Sequence of chain 1.A:
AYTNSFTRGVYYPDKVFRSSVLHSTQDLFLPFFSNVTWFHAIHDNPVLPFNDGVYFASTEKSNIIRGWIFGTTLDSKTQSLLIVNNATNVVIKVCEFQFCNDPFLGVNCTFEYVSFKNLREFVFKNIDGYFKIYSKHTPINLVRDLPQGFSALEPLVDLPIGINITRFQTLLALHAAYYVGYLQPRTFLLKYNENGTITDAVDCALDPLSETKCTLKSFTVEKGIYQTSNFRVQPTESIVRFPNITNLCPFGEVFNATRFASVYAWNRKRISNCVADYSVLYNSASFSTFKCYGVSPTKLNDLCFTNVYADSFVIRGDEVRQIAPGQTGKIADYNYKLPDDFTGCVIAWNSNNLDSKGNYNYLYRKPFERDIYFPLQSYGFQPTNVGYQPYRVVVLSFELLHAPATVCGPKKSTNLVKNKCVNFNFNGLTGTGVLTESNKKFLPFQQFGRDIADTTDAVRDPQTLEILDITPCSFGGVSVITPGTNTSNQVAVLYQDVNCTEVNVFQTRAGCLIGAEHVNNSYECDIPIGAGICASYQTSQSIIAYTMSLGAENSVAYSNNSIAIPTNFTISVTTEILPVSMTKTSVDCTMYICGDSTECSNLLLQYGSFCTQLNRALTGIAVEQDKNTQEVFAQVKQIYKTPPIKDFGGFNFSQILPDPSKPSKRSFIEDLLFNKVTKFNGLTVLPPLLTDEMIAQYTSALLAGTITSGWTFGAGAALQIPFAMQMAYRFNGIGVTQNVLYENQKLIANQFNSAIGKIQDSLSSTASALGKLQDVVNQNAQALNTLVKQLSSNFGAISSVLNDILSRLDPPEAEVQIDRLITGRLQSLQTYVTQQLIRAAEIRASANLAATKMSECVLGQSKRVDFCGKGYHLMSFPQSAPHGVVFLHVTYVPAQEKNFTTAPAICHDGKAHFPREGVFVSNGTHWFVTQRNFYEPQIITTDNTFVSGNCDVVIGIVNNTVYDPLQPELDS

Binding-site contacts:
Ligand atom C3 contacts residue ARG28 of chain 1.K at 4.0 Å.
Ligand atom C4 contacts residue ARG28 of chain 1.K at 3.5 Å.
Ligand atom C3 contacts residue ARG28 of chain 1.K at 3.9 Å.
Ligand atom C6 contacts residue ARG28 of chain 1.K at 3.8 Å.
Ligand atom C5 contacts residue ASN775 of chain 1.A at 3.8 Å.
Ligand atom O4 contacts residue ARG58 of chain 1.H at 3.4 Å (salt-bridge).
Ligand atom C1 contacts residue ASN775 of chain 1.A at 1.7 Å.
Ligand atom O2 contacts residue LEU75 of chain 1.K at 3.3 Å (h-bond).
Ligand atom C5 contacts residue SER777 of chain 1.A at 3.7 Å.
Ligand atom O4 contacts residue ARG28 of chain 1.K at 2.7 Å (salt-bridge).
Ligand atom C4 contacts residue THR56 of chain 1.H at 3.2 Å.
Ligand atom O4 contacts residue SER55 of chain 1.H at 2.6 Å (h-bond).
Ligand atom O3 contacts residue GLU76 of chain 1.K at 3.0 Å (salt-bridge).
Ligand atom C1 contacts residue SER777 of chain 1.A at 3.5 Å.
Ligand atom O6 contacts residue THR56 of chain 1.H at 2.4 Å (h-bond).
Ligand atom C2 contacts residue ASN775 of chain 1.A at 2.8 Å.
Ligand atom N2 contacts residue ASN775 of chain 1.A at 3.3 Å (h-bond).
Ligand atom O6 contacts residue GLN778 of chain 1.A at 3.2 Å (h-bond).
Ligand atom C6 contacts residue SER55 of chain 1.H at 4.0 Å.
Ligand atom O5 contacts residue ARG28 of chain 1.K at 3.3 Å (salt-bridge).
Ligand atom O2 contacts residue ARG28 of chain 1.K at 3.5 Å (salt-bridge).
Ligand atom O6 contacts residue SER777 of chain 1.A at 4.2 Å.
Ligand atom C6 contacts residue GLN778 of chain 1.A at 4.0 Å.
Ligand atom O4 contacts residue LEU75 of chain 1.K at 3.5 Å.
Ligand atom C5 contacts residue THR56 of chain 1.H at 3.5 Å.
Ligand atom C5 contacts residue GLN778 of chain 1.A at 4.2 Å.
Ligand atom C6 contacts residue THR56 of chain 1.H at 2.7 Å.
Ligand atom O3 contacts residue ARG58 of chain 1.H at 3.5 Å.
Ligand atom C5 contacts residue ARG28 of chain 1.K at 3.3 Å.
Ligand atom O5 contacts residue ASN775 of chain 1.A at 2.3 Å (h-bond).
Ligand atom O3 contacts residue ARG28 of chain 1.K at 3.1 Å (salt-bridge).
Ligand atom O4 contacts residue THR56 of chain 1.H at 3.4 Å (h-bond).
Ligand atom C3 contacts residue ARG58 of chain 1.H at 4.2 Å.
Ligand atom C1 contacts residue ARG28 of chain 1.K at 4.0 Å.
Ligand atom C4 contacts residue SER55 of chain 1.H at 3.8 Å.
Ligand atom C3 contacts residue GLU76 of chain 1.K at 3.6 Å.
Ligand atom C2 contacts residue GLU76 of chain 1.K at 3.8 Å.
Ligand atom O5 contacts residue SER777 of chain 1.A at 3.6 Å.
Ligand atom C3 contacts residue ASN775 of chain 1.A at 4.0 Å.
Ligand atom O4 contacts residue ARG28 of chain 1.K at 3.7 Å.

Sequence of chain 1.H:
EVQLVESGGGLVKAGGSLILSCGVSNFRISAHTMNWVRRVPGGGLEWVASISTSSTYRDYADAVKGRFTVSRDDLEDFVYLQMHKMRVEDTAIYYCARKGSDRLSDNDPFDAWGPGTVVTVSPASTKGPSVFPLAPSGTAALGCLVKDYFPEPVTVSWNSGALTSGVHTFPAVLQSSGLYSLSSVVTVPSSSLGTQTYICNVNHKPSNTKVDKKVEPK

Sequence of chain 1.K:
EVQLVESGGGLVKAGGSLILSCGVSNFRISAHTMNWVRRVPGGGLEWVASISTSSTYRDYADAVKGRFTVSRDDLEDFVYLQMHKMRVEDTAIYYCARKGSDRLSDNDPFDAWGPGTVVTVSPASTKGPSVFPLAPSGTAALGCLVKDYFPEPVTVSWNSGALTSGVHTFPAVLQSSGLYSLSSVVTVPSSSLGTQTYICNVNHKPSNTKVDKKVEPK

A small-molecule ligand and the protein it binds are described below.
Small molecule (SMILES): CC(=O)N[C@H]1[C@H](O[C@H]2[C@H](O)[C@@H](NC(C)=O)CO[C@@H]2CO)O[C@H](CO)[C@@H](O[C@@H]2O[C@H](CO[C@H]3O[C@H](CO)[C@@H](O)[C@H](O)[C@@H]3O)[C@@H](O)[C@H](O[C@H]3O[C@H](CO)[C@@H](O)[C@H](O)[C@@H]3O)[C@@H]2O)[C@@H]1O